A small-molecule ligand and the protein it binds are described below.
Small molecule (SMILES): Cc1cc(N)nc(CCc2cc(F)cc(CCCN(C)C)c2F)c1

Binding-site contacts:
Ligand atom C07 contacts residue PRO269 of chain 1.A at 3.8 Å (hydrophobic).
Ligand atom F12 contacts residue HEM1 of chain 1.C at 3.8 Å.
Ligand atom C07 contacts residue GLY290 of chain 1.A at 3.5 Å.
Ligand atom C03 contacts residue HEM1 of chain 1.C at 3.3 Å.
Ligand atom C02 contacts residue HEM1 of chain 1.C at 3.5 Å.
Ligand atom C02 contacts residue PRO269 of chain 1.A at 3.8 Å (hydrophobic).
Ligand atom C21 contacts residue TYR410 of chain 1.A at 3.5 Å (hydrophobic).
Ligand atom C09 contacts residue GLU296 of chain 1.A at 3.9 Å.
Ligand atom C12 contacts residue HEM1 of chain 1.C at 3.5 Å.
Ligand atom C19 contacts residue VAL271 of chain 1.A at 3.7 Å (hydrophobic).
Ligand atom C18 contacts residue HEM1 of chain 1.C at 3.0 Å.
Ligand atom C16 contacts residue HEM1 of chain 1.C at 3.8 Å.
Ligand atom F12 contacts residue VAL271 of chain 1.A at 3.0 Å.
Ligand atom C22 contacts residue ASN273 of chain 1.A at 3.6 Å.
Ligand atom C03 contacts residue PRO269 of chain 1.A at 3.7 Å (hydrophobic).
Ligand atom C15 contacts residue HEM1 of chain 1.C at 3.8 Å.
Ligand atom C12 contacts residue VAL271 of chain 1.A at 3.7 Å (hydrophobic).
Ligand atom N20 contacts residue ASN273 of chain 1.A at 3.0 Å (h-bond).
Ligand atom C21 contacts residue ASN273 of chain 1.A at 3.4 Å.
Ligand atom C14 contacts residue HEM1 of chain 1.C at 3.7 Å.
Ligand atom N02 contacts residue TRP291 of chain 1.A at 2.5 Å (h-bond).
Ligand atom C07 contacts residue PHE288 of chain 1.A at 3.9 Å (hydrophobic).
Ligand atom C07 contacts residue HEM1 of chain 1.C at 3.5 Å.
Ligand atom C02 contacts residue TRP291 of chain 1.A at 3.5 Å (hydrophobic).
Ligand atom C06 contacts residue GLU296 of chain 1.A at 3.3 Å.
Ligand atom C02 contacts residue GLU296 of chain 1.A at 3.4 Å.
Ligand atom C08 contacts residue HEM1 of chain 1.C at 3.6 Å.
Ligand atom N02 contacts residue GLU296 of chain 1.A at 2.7 Å (salt-bridge).
Ligand atom N02 contacts residue HEM1 of chain 1.C at 3.3 Å.
Ligand atom C13 contacts residue HEM1 of chain 1.C at 3.5 Å.
Ligand atom C19 contacts residue ASN273 of chain 1.A at 3.4 Å.
Ligand atom N02 contacts residue PRO269 of chain 1.A at 3.9 Å.
Ligand atom C17 contacts residue HEM1 of chain 1.C at 2.8 Å.
Ligand atom N01 contacts residue GLU296 of chain 1.A at 2.6 Å (salt-bridge).
Ligand atom N02 contacts residue TYR292 of chain 1.A at 3.6 Å.
Ligand atom C08 contacts residue GLU296 of chain 1.A at 3.1 Å.
Ligand atom C03 contacts residue TRP291 of chain 1.A at 3.9 Å (hydrophobic).
Ligand atom C16 contacts residue GLN182 of chain 1.A at 3.4 Å.
Ligand atom C11 contacts residue HEM1 of chain 1.C at 3.6 Å.
Ligand atom C05 contacts residue VAL271 of chain 1.A at 3.7 Å (hydrophobic).

Sequence of chain 1.A:
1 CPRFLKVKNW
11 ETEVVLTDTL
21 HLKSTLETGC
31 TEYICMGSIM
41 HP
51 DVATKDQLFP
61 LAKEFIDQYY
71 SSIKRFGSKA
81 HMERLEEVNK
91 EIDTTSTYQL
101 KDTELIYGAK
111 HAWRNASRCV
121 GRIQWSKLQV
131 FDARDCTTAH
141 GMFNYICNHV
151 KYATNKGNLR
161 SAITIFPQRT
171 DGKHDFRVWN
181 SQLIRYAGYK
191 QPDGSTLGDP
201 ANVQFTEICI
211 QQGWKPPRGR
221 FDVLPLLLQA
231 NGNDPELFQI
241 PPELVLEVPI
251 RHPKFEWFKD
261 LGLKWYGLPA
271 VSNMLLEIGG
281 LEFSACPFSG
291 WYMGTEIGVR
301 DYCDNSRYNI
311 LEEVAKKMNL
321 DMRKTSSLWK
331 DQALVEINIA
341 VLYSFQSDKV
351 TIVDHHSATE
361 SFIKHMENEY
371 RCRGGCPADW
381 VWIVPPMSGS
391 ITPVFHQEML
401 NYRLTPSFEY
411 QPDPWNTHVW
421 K